Binding-site contacts:
Ligand atom O5 contacts residue TYR380 of chain 1.B at 3.3 Å.
Ligand atom C3 contacts residue ASN386 of chain 1.B at 3.8 Å.
Ligand atom C4 contacts residue ASN386 of chain 1.B at 4.3 Å.
Ligand atom C1 contacts residue ASN386 of chain 1.B at 1.4 Å.
Ligand atom C5 contacts residue TYR380 of chain 1.B at 4.2 Å (hydrophobic).
Ligand atom C8 contacts residue GLY384 of chain 1.B at 3.6 Å.
Ligand atom N2 contacts residue GLY384 of chain 1.B at 2.9 Å (h-bond).
Ligand atom C2 contacts residue GLY384 of chain 1.B at 3.8 Å.
Ligand atom C1 contacts residue TYR380 of chain 1.B at 4.0 Å (hydrophobic).
Ligand atom C7 contacts residue GLY384 of chain 1.B at 3.7 Å.
Ligand atom C7 contacts residue ASN386 of chain 1.B at 3.7 Å.
Ligand atom N2 contacts residue ASN386 of chain 1.B at 2.8 Å (h-bond).
Ligand atom C2 contacts residue ASN386 of chain 1.B at 2.5 Å.
Ligand atom O5 contacts residue ASN386 of chain 1.B at 2.4 Å (h-bond).
Ligand atom C5 contacts residue ASN386 of chain 1.B at 3.7 Å.
Ligand atom O6 contacts residue TYR380 of chain 1.B at 4.1 Å.
Ligand atom C6 contacts residue TYR380 of chain 1.B at 4.2 Å (hydrophobic).
Ligand atom O7 contacts residue ASN386 of chain 1.B at 4.2 Å.
Ligand atom C1 contacts residue GLY384 of chain 1.B at 3.5 Å.

Sequence of chain 1.B:
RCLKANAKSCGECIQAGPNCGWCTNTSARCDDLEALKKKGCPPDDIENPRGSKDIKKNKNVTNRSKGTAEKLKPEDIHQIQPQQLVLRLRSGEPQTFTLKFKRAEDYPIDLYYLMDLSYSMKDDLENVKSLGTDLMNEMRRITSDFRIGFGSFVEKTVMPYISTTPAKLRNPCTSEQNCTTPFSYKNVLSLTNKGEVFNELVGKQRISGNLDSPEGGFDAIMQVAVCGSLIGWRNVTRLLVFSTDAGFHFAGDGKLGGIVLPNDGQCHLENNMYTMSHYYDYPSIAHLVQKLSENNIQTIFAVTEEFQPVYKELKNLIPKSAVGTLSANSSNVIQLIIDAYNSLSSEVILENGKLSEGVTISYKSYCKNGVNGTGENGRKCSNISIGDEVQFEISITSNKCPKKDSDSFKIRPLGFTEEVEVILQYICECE

The small molecule below binds the protein below.
Small molecule (SMILES): CC(=O)N[C@@H]1[C@@H](O)[C@H](O)[C@@H](CO)O[C@H]1O